Binding-site contacts:
Ligand atom C27 contacts residue GLY246 of chain 1.A at 3.5 Å.
Ligand atom C22 contacts residue GLY29 of chain 1.A at 3.5 Å.
Ligand atom C28 contacts residue ALA351 of chain 1.A at 3.7 Å (hydrophobic).
Ligand atom C21 contacts residue THR247 of chain 1.A at 3.3 Å.
Ligand atom C27 contacts residue SER245 of chain 1.A at 3.3 Å.
Ligand atom O30 contacts residue TRP131 of chain 1.A at 3.4 Å.
Ligand atom C23 contacts residue GLY27 of chain 1.A at 3.7 Å.
Ligand atom F7 contacts residue PHE124 of chain 1.A at 3.1 Å.
Ligand atom N26 contacts residue GLY246 of chain 1.A at 3.1 Å (h-bond).
Ligand atom C23 contacts residue THR248 of chain 1.A at 3.0 Å.
Ligand atom C3 contacts residue PHE124 of chain 1.A at 3.6 Å (hydrophobic).
Ligand atom C31 contacts residue GLN28 of chain 1.A at 3.7 Å.
Ligand atom C16 contacts residue ASP48 of chain 1.A at 3.5 Å.
Ligand atom N8 contacts residue GLY246 of chain 1.A at 3.1 Å (h-bond).
Ligand atom C21 contacts residue GLY246 of chain 1.A at 3.5 Å.
Ligand atom O30 contacts residue ILE126 of chain 1.A at 3.4 Å.
Ligand atom F19 contacts residue GLY50 of chain 1.A at 3.5 Å.
Ligand atom C27 contacts residue GLY29 of chain 1.A at 3.7 Å.
Ligand atom C12 contacts residue TYR87 of chain 1.A at 3.4 Å (hydrophobic).
Ligand atom C31 contacts residue GLY27 of chain 1.A at 3.2 Å.
Ligand atom C12 contacts residue SER51 of chain 1.A at 3.7 Å.
Ligand atom C11 contacts residue TYR87 of chain 1.A at 3.6 Å (hydrophobic).
Ligand atom F7 contacts residue TYR87 of chain 1.A at 3.1 Å.
Ligand atom C9 contacts residue ASP48 of chain 1.A at 3.5 Å.
Ligand atom N8 contacts residue LEU46 of chain 1.A at 3.6 Å.
Ligand atom C12 contacts residue ASP48 of chain 1.A at 3.3 Å.
Ligand atom N10 contacts residue ASP48 of chain 1.A at 2.6 Å (salt-bridge).
Ligand atom C23 contacts residue GLN28 of chain 1.A at 3.5 Å.
Ligand atom N17 contacts residue ASP48 of chain 1.A at 2.9 Å (salt-bridge).
Ligand atom N32 contacts residue ALA351 of chain 1.A at 3.0 Å.
Ligand atom N17 contacts residue ASP244 of chain 1.A at 2.7 Å (salt-bridge).
Ligand atom F20 contacts residue ASP244 of chain 1.A at 3.0 Å.
Ligand atom C28 contacts residue THR248 of chain 1.A at 3.3 Å.
Ligand atom C24 contacts residue GLN28 of chain 1.A at 3.6 Å.
Ligand atom C6 contacts residue GLY246 of chain 1.A at 3.6 Å.
Ligand atom C22 contacts residue THR248 of chain 1.A at 3.4 Å.
Ligand atom C23 contacts residue GLY29 of chain 1.A at 3.4 Å.
Ligand atom C4 contacts residue ILE134 of chain 1.A at 3.7 Å (hydrophobic).
Ligand atom C21 contacts residue ASP244 of chain 1.A at 3.7 Å.
Ligand atom N17 contacts residue GLY50 of chain 1.A at 3.6 Å.

Sequence of chain 1.A:
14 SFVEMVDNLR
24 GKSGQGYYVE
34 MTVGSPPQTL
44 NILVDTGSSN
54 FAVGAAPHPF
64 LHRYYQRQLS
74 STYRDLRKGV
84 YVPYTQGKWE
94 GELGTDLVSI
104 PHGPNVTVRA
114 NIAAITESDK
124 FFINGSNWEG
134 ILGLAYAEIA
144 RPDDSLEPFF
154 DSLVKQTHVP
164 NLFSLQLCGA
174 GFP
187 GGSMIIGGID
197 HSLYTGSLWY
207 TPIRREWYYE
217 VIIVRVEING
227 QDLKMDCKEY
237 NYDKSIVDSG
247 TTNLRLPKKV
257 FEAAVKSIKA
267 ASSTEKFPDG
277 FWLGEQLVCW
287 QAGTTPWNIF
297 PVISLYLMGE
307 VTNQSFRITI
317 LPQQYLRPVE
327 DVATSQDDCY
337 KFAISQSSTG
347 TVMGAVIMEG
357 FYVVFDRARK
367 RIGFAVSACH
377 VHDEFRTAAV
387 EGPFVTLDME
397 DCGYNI

The small molecule below binds the protein below.
Small molecule (SMILES): Cc1cc(C#N)cnc1C(=O)Nc1ccc(F)c([C@]2(C)CO[C@@](C)(C(F)(F)F)C(N)=N2)c1